Binding-site contacts:
Ligand atom C3 contacts residue ASN67 of chain 30.A at 3.8 Å.
Ligand atom O5 contacts residue ASN67 of chain 30.A at 2.4 Å (h-bond).
Ligand atom C7 contacts residue ASN67 of chain 30.A at 3.7 Å.
Ligand atom C8 contacts residue MET118 of chain 30.A at 4.3 Å (hydrophobic).
Ligand atom C1 contacts residue ASN67 of chain 30.A at 1.4 Å.
Ligand atom C8 contacts residue PHE90 of chain 30.A at 3.9 Å (hydrophobic).
Ligand atom C8 contacts residue ASN67 of chain 30.A at 4.2 Å.
Ligand atom C2 contacts residue ASN67 of chain 30.A at 2.5 Å.
Ligand atom C5 contacts residue ASN67 of chain 30.A at 3.7 Å.
Ligand atom O7 contacts residue ASN67 of chain 30.A at 4.1 Å.
Ligand atom N2 contacts residue ASN67 of chain 30.A at 2.9 Å (h-bond).
Ligand atom C4 contacts residue ASN67 of chain 30.A at 4.2 Å.

The small molecule below binds the protein below.
Small molecule (SMILES): CC(=O)N[C@@H]1[C@@H](O)[C@H](O)[C@@H](CO)O[C@H]1O

Sequence of chain 30.A:
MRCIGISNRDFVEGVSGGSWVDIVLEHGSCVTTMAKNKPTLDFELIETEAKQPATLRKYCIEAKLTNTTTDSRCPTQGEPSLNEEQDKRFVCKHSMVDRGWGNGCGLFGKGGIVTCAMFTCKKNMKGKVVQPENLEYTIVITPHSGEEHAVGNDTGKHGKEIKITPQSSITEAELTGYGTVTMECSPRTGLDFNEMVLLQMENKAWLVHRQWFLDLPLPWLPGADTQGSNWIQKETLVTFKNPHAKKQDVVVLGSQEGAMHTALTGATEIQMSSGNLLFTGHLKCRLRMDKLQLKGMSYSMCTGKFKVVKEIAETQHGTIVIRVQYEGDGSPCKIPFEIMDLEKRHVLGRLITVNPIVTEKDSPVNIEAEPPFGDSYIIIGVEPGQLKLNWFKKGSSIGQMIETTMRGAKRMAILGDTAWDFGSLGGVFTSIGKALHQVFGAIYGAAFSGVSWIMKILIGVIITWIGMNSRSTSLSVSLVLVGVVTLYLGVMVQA